Binding-site contacts:
Ligand atom O3' contacts residue GLU673 of chain 2.A at 2.8 Å (salt-bridge).
Ligand atom C1 contacts residue ASN285 of chain 2.A at 3.4 Å.
Ligand atom C3' contacts residue GLU673 of chain 2.A at 3.5 Å.
Ligand atom C2 contacts residue HIS378 of chain 2.A at 3.2 Å.
Ligand atom O5' contacts residue LEU137 of chain 2.A at 3.8 Å.
Ligand atom C2 contacts residue ASN285 of chain 2.A at 3.5 Å.
Ligand atom C10 contacts residue ASN283 of chain 2.A at 3.6 Å.
Ligand atom C9 contacts residue HIS342 of chain 2.A at 3.5 Å.
Ligand atom C14 contacts residue ARG293 of chain 2.A at 3.6 Å.
Ligand atom C6' contacts residue GLY136 of chain 2.A at 3.8 Å.
Ligand atom C9 contacts residue ASN283 of chain 2.A at 3.6 Å.
Ligand atom C14 contacts residue PHE286 of chain 2.A at 3.7 Å (hydrophobic).
Ligand atom O3' contacts residue ALA674 of chain 2.A at 3.3 Å (h-bond).
Ligand atom C13 contacts residue HIS342 of chain 2.A at 3.7 Å.
Ligand atom C6' contacts residue HIS378 of chain 2.A at 3.6 Å.
Ligand atom O6' contacts residue ASN485 of chain 2.A at 2.6 Å (h-bond).
Ligand atom O2' contacts residue TYR574 of chain 2.A at 3.1 Å (h-bond).
Ligand atom C13 contacts residue PHE286 of chain 2.A at 3.5 Å (hydrophobic).
Ligand atom O4' contacts residue GLY676 of chain 2.A at 2.8 Å (h-bond).
Ligand atom O3' contacts residue GLY676 of chain 2.A at 3.1 Å (h-bond).
Ligand atom C12 contacts residue ALA384 of chain 2.A at 3.6 Å (hydrophobic).
Ligand atom C15 contacts residue ASN283 of chain 2.A at 3.4 Å.
Ligand atom C6 contacts residue ASN285 of chain 2.A at 3.6 Å.
Ligand atom C7 contacts residue ASN285 of chain 2.A at 3.6 Å.
Ligand atom N3 contacts residue ASN285 of chain 2.A at 3.2 Å (h-bond).
Ligand atom C10 contacts residue GLU89 of chain 2.A at 3.5 Å.
Ligand atom N5 contacts residue ASN285 of chain 2.A at 3.5 Å (h-bond).
Ligand atom O6' contacts residue HIS378 of chain 2.A at 2.8 Å (h-bond).
Ligand atom O6' contacts residue LEU140 of chain 2.A at 3.7 Å.
Ligand atom N5 contacts residue LEU137 of chain 2.A at 3.6 Å.
Ligand atom C4 contacts residue ASN285 of chain 2.A at 3.5 Å.
Ligand atom C12 contacts residue HIS342 of chain 2.A at 3.4 Å.
Ligand atom O4' contacts residue ASN485 of chain 2.A at 3.6 Å.
Ligand atom O2' contacts residue ASN285 of chain 2.A at 3.0 Å (h-bond).
Ligand atom O3' contacts residue SER675 of chain 2.A at 3.1 Å (h-bond).
Ligand atom O2' contacts residue GLU673 of chain 2.A at 3.2 Å (salt-bridge).
Ligand atom C4' contacts residue GLY676 of chain 2.A at 3.7 Å.
Ligand atom O4' contacts residue SER675 of chain 2.A at 3.6 Å.
Ligand atom C6' contacts residue ASN485 of chain 2.A at 3.3 Å.
Ligand atom C8 contacts residue HIS342 of chain 2.A at 3.5 Å.

A small-molecule ligand and the protein it binds are described below.
Small molecule (SMILES): OC[C@H]1O[C@@H](c2c[nH]c(-c3ccc4ccccc4c3)n2)[C@H](O)[C@@H](O)[C@@H]1O

Sequence of chain 2.A:
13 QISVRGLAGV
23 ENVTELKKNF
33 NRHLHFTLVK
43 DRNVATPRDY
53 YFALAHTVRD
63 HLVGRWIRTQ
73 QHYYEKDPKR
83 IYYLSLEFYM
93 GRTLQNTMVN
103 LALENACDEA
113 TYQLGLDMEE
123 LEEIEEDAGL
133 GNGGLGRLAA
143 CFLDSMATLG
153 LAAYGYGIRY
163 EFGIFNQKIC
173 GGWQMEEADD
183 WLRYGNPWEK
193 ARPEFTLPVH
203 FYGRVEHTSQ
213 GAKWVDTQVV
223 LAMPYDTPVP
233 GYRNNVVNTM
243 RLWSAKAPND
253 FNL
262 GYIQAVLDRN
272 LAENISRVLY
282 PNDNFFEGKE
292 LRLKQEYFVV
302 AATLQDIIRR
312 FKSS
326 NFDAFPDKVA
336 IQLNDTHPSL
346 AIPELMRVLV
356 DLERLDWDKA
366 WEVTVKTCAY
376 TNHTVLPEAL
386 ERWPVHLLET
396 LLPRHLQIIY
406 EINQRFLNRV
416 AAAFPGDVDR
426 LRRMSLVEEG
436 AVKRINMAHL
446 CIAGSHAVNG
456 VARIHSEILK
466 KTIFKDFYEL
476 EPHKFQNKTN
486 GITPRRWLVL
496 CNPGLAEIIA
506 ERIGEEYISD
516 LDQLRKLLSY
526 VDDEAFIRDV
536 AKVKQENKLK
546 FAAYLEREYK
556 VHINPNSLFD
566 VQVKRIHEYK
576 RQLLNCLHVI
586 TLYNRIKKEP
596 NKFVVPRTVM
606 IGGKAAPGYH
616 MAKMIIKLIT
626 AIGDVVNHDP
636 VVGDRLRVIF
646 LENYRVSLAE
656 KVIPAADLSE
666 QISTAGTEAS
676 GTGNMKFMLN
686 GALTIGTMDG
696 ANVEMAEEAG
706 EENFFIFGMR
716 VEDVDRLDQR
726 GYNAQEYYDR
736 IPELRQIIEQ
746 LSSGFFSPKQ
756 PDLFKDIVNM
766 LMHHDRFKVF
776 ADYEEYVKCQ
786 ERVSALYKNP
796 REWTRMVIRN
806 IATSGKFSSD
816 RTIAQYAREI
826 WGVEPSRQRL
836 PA